Binding-site contacts:
Ligand atom C6 contacts residue LEU151 of chain 33.A at 3.8 Å (hydrophobic).
Ligand atom C1 contacts residue ASN87 of chain 33.A at 1.4 Å.
Ligand atom N2 contacts residue ASN87 of chain 33.A at 2.8 Å (h-bond).
Ligand atom C6 contacts residue LEU91 of chain 33.A at 3.7 Å (hydrophobic).
Ligand atom C1 contacts residue SER89 of chain 33.A at 4.5 Å.
Ligand atom C5 contacts residue LEU151 of chain 33.A at 4.1 Å (hydrophobic).
Ligand atom O7 contacts residue ASN87 of chain 33.A at 3.0 Å (h-bond).
Ligand atom C7 contacts residue ASP85 of chain 33.A at 4.4 Å.
Ligand atom C2 contacts residue ASN87 of chain 33.A at 2.4 Å.
Ligand atom O7 contacts residue ASP85 of chain 33.A at 3.4 Å (salt-bridge).
Ligand atom O5 contacts residue ASN87 of chain 33.A at 2.4 Å (h-bond).
Ligand atom O4 contacts residue LEU151 of chain 33.A at 4.1 Å.
Ligand atom O6 contacts residue LEU91 of chain 33.A at 4.1 Å.
Ligand atom C5 contacts residue ASN87 of chain 33.A at 3.7 Å.
Ligand atom C8 contacts residue ASN87 of chain 33.A at 4.3 Å.
Ligand atom C3 contacts residue ASN87 of chain 33.A at 3.8 Å.
Ligand atom C7 contacts residue ASN87 of chain 33.A at 3.1 Å.
Ligand atom C4 contacts residue ASN87 of chain 33.A at 4.2 Å.

The protein below binds the small molecule below.
Small molecule (SMILES): CC(=O)N[C@@H]1[C@@H](O)[C@H](O)[C@@H](CO)O[C@H]1O

Sequence of chain 33.A:
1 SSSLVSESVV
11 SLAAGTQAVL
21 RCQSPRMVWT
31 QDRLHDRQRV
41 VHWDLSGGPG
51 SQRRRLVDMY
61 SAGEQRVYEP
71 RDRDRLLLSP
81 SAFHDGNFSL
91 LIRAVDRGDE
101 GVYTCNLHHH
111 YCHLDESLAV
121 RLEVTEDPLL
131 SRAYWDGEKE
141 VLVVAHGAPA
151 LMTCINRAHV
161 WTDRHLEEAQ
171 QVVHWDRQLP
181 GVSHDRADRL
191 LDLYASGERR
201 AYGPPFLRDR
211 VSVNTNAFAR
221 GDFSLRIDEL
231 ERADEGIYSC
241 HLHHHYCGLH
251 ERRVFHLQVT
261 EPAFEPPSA